Binding-site contacts:
Ligand atom C1 contacts residue ASN153 of chain 43.C at 1.4 Å.
Ligand atom N2 contacts residue HIS149 of chain 43.C at 4.2 Å.
Ligand atom C6 contacts residue HIS158 of chain 43.C at 3.7 Å.
Ligand atom C8 contacts residue HIS149 of chain 43.C at 3.7 Å.
Ligand atom O7 contacts residue TRP101 of chain 43.A at 3.8 Å.
Ligand atom O5 contacts residue ASN153 of chain 43.C at 2.4 Å (h-bond).
Ligand atom C5 contacts residue HIS149 of chain 43.C at 4.2 Å.
Ligand atom C8 contacts residue TRP101 of chain 43.A at 4.4 Å (hydrophobic).
Ligand atom N2 contacts residue ASN153 of chain 43.C at 2.9 Å (h-bond).
Ligand atom C1 contacts residue THR155 of chain 43.C at 3.8 Å.
Ligand atom C5 contacts residue ASN153 of chain 43.C at 3.7 Å.
Ligand atom C3 contacts residue ASN153 of chain 43.C at 3.8 Å.
Ligand atom O7 contacts residue GLY102 of chain 43.A at 3.0 Å (h-bond).
Ligand atom O6 contacts residue LYS157 of chain 43.C at 3.2 Å (salt-bridge).
Ligand atom C1 contacts residue HIS149 of chain 43.C at 3.4 Å.
Ligand atom O7 contacts residue ASN153 of chain 43.C at 4.5 Å.
Ligand atom C8 contacts residue ASN153 of chain 43.C at 4.0 Å.
Ligand atom C3 contacts residue HIS149 of chain 43.C at 4.3 Å.
Ligand atom O5 contacts residue HIS149 of chain 43.C at 3.5 Å.
Ligand atom C2 contacts residue HIS149 of chain 43.C at 3.6 Å.
Ligand atom C4 contacts residue HIS149 of chain 43.C at 4.0 Å.
Ligand atom C7 contacts residue GLY102 of chain 43.A at 4.1 Å.
Ligand atom O5 contacts residue HIS158 of chain 43.C at 3.1 Å.
Ligand atom C5 contacts residue LYS157 of chain 43.C at 3.9 Å.
Ligand atom O4 contacts residue LYS157 of chain 43.C at 4.5 Å.
Ligand atom O5 contacts residue THR155 of chain 43.C at 4.5 Å.
Ligand atom C1 contacts residue HIS158 of chain 43.C at 4.1 Å.
Ligand atom C5 contacts residue HIS158 of chain 43.C at 4.0 Å.
Ligand atom C7 contacts residue ASN153 of chain 43.C at 3.6 Å.
Ligand atom C6 contacts residue LYS157 of chain 43.C at 3.6 Å.
Ligand atom C7 contacts residue HIS149 of chain 43.C at 4.3 Å.
Ligand atom O3 contacts residue HIS149 of chain 43.C at 4.0 Å.
Ligand atom C4 contacts residue ASN153 of chain 43.C at 4.2 Å.
Ligand atom C2 contacts residue ASN153 of chain 43.C at 2.5 Å.

Sequence of chain 43.A:
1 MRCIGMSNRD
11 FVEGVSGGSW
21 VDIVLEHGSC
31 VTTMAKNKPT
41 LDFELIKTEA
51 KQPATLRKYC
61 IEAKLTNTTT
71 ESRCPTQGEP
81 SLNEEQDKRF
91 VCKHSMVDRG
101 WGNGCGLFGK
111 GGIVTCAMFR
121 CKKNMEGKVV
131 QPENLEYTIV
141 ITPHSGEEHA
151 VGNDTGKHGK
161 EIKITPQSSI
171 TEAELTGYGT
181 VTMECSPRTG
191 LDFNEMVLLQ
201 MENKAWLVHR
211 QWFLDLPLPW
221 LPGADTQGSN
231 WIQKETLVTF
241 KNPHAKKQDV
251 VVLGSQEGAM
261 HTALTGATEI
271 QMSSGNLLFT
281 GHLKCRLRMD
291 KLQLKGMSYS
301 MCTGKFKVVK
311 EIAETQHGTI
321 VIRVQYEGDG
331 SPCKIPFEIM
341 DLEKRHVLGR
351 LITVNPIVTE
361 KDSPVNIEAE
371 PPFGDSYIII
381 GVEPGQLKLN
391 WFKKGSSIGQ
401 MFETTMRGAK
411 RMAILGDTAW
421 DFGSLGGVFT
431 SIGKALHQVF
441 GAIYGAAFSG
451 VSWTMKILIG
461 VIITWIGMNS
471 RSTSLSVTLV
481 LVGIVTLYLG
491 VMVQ

The protein below binds the small molecule below.
Small molecule (SMILES): CC(=O)N[C@@H]1[C@@H](O)[C@H](O)[C@@H](CO)O[C@H]1O

Sequence of chain 43.C:
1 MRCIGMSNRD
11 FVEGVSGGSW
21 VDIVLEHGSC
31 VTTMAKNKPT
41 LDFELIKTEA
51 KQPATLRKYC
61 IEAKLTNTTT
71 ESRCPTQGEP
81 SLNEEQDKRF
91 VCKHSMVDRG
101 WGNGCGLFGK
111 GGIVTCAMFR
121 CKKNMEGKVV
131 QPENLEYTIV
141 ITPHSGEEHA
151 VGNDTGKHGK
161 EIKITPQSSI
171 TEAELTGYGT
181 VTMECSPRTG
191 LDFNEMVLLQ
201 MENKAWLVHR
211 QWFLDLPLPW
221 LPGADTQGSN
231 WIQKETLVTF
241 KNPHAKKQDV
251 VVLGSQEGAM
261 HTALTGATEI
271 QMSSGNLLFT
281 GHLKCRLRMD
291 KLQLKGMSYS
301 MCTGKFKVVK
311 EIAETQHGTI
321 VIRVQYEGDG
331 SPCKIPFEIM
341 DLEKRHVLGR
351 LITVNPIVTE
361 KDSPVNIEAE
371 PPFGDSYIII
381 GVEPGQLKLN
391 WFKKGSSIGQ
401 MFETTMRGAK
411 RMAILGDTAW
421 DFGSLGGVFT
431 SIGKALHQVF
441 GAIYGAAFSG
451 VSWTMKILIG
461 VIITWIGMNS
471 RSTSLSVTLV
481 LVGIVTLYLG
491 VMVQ